A protein and the small-molecule ligand that binds it are described below.
Small molecule (SMILES): CNC(=O)[C@@H]1CCCN1C(=O)c1ccc(Cl)c(COc2cccc3c(C(F)(F)F)cc(C)nc23)c1Cl

Sequence of chain 1.A:
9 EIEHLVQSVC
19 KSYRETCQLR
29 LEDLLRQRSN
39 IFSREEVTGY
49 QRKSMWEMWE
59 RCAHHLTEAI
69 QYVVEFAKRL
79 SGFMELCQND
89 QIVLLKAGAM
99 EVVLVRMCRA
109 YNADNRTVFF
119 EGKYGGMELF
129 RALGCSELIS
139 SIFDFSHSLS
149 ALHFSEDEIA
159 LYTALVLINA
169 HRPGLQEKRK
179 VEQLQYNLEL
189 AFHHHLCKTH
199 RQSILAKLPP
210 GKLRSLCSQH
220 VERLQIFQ

Binding-site contacts:
Ligand atom C15 contacts residue LEU102 of chain 1.A at 3.6 Å (hydrophobic).
Ligand atom N10 contacts residue LEU64 of chain 1.A at 4.0 Å.
Ligand atom C23 contacts residue PHE128 of chain 1.A at 3.7 Å (hydrophobic).
Ligand atom CL2 contacts residue PHE128 of chain 1.A at 3.6 Å.
Ligand atom C9 contacts residue ILE140 of chain 1.A at 4.0 Å (hydrophobic).
Ligand atom C36 contacts residue GLN26 of chain 1.A at 3.5 Å.
Ligand atom C6 contacts residue TRP57 of chain 1.A at 3.6 Å (hydrophobic).
Ligand atom C21 contacts residue PHE117 of chain 1.A at 3.9 Å (hydrophobic).
Ligand atom F14 contacts residue HIS219 of chain 1.A at 4.0 Å.
Ligand atom C3 contacts residue LEU64 of chain 1.A at 3.7 Å (hydrophobic).
Ligand atom C22 contacts residue PHE128 of chain 1.A at 4.0 Å (hydrophobic).
Ligand atom C30 contacts residue VAL101 of chain 1.A at 3.9 Å (hydrophobic).
Ligand atom O27 contacts residue HIS63 of chain 1.A at 3.5 Å.
Ligand atom C1 contacts residue LEU136 of chain 1.A at 4.0 Å (hydrophobic).
Ligand atom C22 contacts residue MET105 of chain 1.A at 3.8 Å (hydrophobic).
Ligand atom C31 contacts residue ALA67 of chain 1.A at 3.6 Å (hydrophobic).
Ligand atom C31 contacts residue GLN26 of chain 1.A at 3.8 Å.
Ligand atom C1 contacts residue LEU64 of chain 1.A at 3.9 Å (hydrophobic).
Ligand atom C22 contacts residue VAL116 of chain 1.A at 4.0 Å (hydrophobic).
Ligand atom C31 contacts residue HIS63 of chain 1.A at 3.8 Å.
Ligand atom C20 contacts residue PHE118 of chain 1.A at 3.7 Å (hydrophobic).
Ligand atom CL1 contacts residue LEU64 of chain 1.A at 3.4 Å.
Ligand atom C3 contacts residue ILE140 of chain 1.A at 3.8 Å (hydrophobic).
Ligand atom CL2 contacts residue MET105 of chain 1.A at 3.9 Å.
Ligand atom C18 contacts residue PHE128 of chain 1.A at 4.0 Å (hydrophobic).
Ligand atom N10 contacts residue ILE140 of chain 1.A at 3.6 Å.
Ligand atom C30 contacts residue ALA67 of chain 1.A at 4.0 Å (hydrophobic).
Ligand atom N35 contacts residue GLN26 of chain 1.A at 3.4 Å (h-bond).
Ligand atom F13 contacts residue LEU223 of chain 1.A at 3.3 Å.
Ligand atom C1 contacts residue TRP57 of chain 1.A at 3.8 Å (hydrophobic).
Ligand atom C2 contacts residue LEU64 of chain 1.A at 3.5 Å (hydrophobic).
Ligand atom F12 contacts residue CYS216 of chain 1.A at 3.1 Å.
Ligand atom F13 contacts residue LEU64 of chain 1.A at 3.7 Å.
Ligand atom CL1 contacts residue CYS60 of chain 1.A at 3.6 Å.
Ligand atom C8 contacts residue CYS216 of chain 1.A at 3.5 Å (hydrophobic).
Ligand atom F14 contacts residue LEU136 of chain 1.A at 3.5 Å.
Ligand atom O27 contacts residue PHE118 of chain 1.A at 3.5 Å.
Ligand atom C21 contacts residue PHE118 of chain 1.A at 3.8 Å (hydrophobic).
Ligand atom CL1 contacts residue HIS63 of chain 1.A at 3.8 Å.
Ligand atom C7 contacts residue LEU64 of chain 1.A at 3.9 Å (hydrophobic).